Sequence of chain 3.E:
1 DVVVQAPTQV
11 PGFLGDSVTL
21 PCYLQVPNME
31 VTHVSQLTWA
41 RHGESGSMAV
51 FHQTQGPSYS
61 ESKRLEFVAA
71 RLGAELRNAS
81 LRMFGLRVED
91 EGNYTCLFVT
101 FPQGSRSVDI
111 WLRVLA

Binding-site contacts:
Ligand atom O5 contacts residue ASN93 of chain 3.E at 4.1 Å.
Ligand atom C5 contacts residue ASN93 of chain 3.E at 3.5 Å.
Ligand atom N2 contacts residue GLY92 of chain 3.E at 4.2 Å.
Ligand atom C5 contacts residue ASN93 of chain 3.E at 4.0 Å.
Ligand atom C3 contacts residue ASN93 of chain 3.E at 3.1 Å.
Ligand atom C8 contacts residue GLU91 of chain 3.E at 3.8 Å.
Ligand atom O3 contacts residue TRP111 of chain 3.E at 4.3 Å.
Ligand atom O7 contacts residue TRP111 of chain 3.E at 3.6 Å.
Ligand atom C6 contacts residue HIS42 of chain 3.E at 4.3 Å.
Ligand atom O5 contacts residue TRP111 of chain 3.E at 4.3 Å.
Ligand atom C1 contacts residue ASN93 of chain 3.E at 1.4 Å.
Ligand atom C1 contacts residue TRP111 of chain 3.E at 3.9 Å (hydrophobic).
Ligand atom C2 contacts residue TRP111 of chain 3.E at 4.1 Å (hydrophobic).
Ligand atom C3 contacts residue TRP111 of chain 3.E at 3.7 Å (hydrophobic).
Ligand atom N2 contacts residue TRP111 of chain 3.E at 3.5 Å.
Ligand atom N2 contacts residue ASN93 of chain 3.E at 2.5 Å (h-bond).
Ligand atom C7 contacts residue TRP111 of chain 3.E at 3.8 Å (hydrophobic).
Ligand atom C5 contacts residue TRP111 of chain 3.E at 3.7 Å (hydrophobic).
Ligand atom C6 contacts residue ASN93 of chain 3.E at 3.1 Å.
Ligand atom C2 contacts residue ASN93 of chain 3.E at 1.8 Å.
Ligand atom O5 contacts residue ASN93 of chain 3.E at 2.3 Å (h-bond).
Ligand atom C7 contacts residue GLY92 of chain 3.E at 4.2 Å.
Ligand atom C8 contacts residue GLY92 of chain 3.E at 3.6 Å.
Ligand atom O7 contacts residue ASN93 of chain 3.E at 3.9 Å.
Ligand atom C4 contacts residue ASN93 of chain 3.E at 3.6 Å.
Ligand atom O4 contacts residue TRP111 of chain 3.E at 3.4 Å.
Ligand atom C7 contacts residue ASN93 of chain 3.E at 3.5 Å.
Ligand atom C4 contacts residue TRP111 of chain 3.E at 4.0 Å (hydrophobic).
Ligand atom C8 contacts residue TRP111 of chain 3.E at 3.3 Å (hydrophobic).
Ligand atom O3 contacts residue ASN93 of chain 3.E at 4.0 Å.

This protein binds this small molecule.
Small molecule (SMILES): CC(=O)N[C@H]1[C@H](O[C@H]2[C@H](O)[C@@H](NC(C)=O)CO[C@@H]2CO[C@@H]2O[C@@H](C)[C@@H](O)[C@@H](O)[C@@H]2O)O[C@H](CO)[C@@H](O[C@@H]2O[C@H](CO)[C@@H](O)[C@H](O[C@H]3O[C@H](CO)[C@@H](O)[C@H](O)[C@@H]3O)[C@@H]2O)[C@@H]1O